Sequence of chain 1.B:
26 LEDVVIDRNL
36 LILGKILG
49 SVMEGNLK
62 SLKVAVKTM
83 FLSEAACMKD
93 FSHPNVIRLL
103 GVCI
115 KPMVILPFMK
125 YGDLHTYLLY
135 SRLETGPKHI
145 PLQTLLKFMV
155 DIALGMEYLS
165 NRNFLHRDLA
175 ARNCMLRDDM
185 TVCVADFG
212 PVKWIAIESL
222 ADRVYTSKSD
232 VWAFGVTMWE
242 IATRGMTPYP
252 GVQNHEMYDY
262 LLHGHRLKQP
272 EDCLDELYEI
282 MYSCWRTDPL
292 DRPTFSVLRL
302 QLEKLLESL

Binding-site contacts:
Ligand atom N25 contacts residue LEU42 of chain 1.B at 3.6 Å.
Ligand atom C04 contacts residue ILE99 of chain 1.B at 3.7 Å (hydrophobic).
Ligand atom N19 contacts residue ALA66 of chain 1.B at 3.8 Å.
Ligand atom C24 contacts residue LEU42 of chain 1.B at 3.9 Å (hydrophobic).
Ligand atom N07 contacts residue MET123 of chain 1.B at 3.1 Å (h-bond).
Ligand atom C10 contacts residue LEU42 of chain 1.B at 3.9 Å (hydrophobic).
Ligand atom C21 contacts residue MET123 of chain 1.B at 3.3 Å (hydrophobic).
Ligand atom C10 contacts residue MET179 of chain 1.B at 3.9 Å (hydrophobic).
Ligand atom C14 contacts residue GLY43 of chain 1.B at 4.0 Å.
Ligand atom C09 contacts residue MET123 of chain 1.B at 4.1 Å (hydrophobic).
Ligand atom C22 contacts residue LYS124 of chain 1.B at 4.0 Å.
Ligand atom C22 contacts residue GLY126 of chain 1.B at 3.7 Å.
Ligand atom C08 contacts residue MET123 of chain 1.B at 3.1 Å (hydrophobic).
Ligand atom C04 contacts residue ALA66 of chain 1.B at 3.9 Å (hydrophobic).
Ligand atom N07 contacts residue PRO121 of chain 1.B at 3.9 Å.
Ligand atom C03 contacts residue ILE99 of chain 1.B at 4.1 Å (hydrophobic).
Ligand atom N07 contacts residue PHE122 of chain 1.B at 3.9 Å.
Ligand atom C01 contacts residue ASP190 of chain 1.B at 4.2 Å.
Ligand atom N05 contacts residue ALA66 of chain 1.B at 3.6 Å.
Ligand atom C18 contacts residue MET179 of chain 1.B at 3.9 Å (hydrophobic).
Ligand atom N11 contacts residue VAL50 of chain 1.B at 4.1 Å.
Ligand atom C13 contacts residue GLY43 of chain 1.B at 3.9 Å.
Ligand atom C06 contacts residue MET179 of chain 1.B at 3.6 Å (hydrophobic).
Ligand atom C06 contacts residue PRO121 of chain 1.B at 3.8 Å (hydrophobic).
Ligand atom C06 contacts residue ALA66 of chain 1.B at 3.7 Å (hydrophobic).
Ligand atom C09 contacts residue LEU42 of chain 1.B at 4.1 Å (hydrophobic).
Ligand atom C03 contacts residue MET179 of chain 1.B at 3.9 Å (hydrophobic).
Ligand atom C04 contacts residue LEU120 of chain 1.B at 3.9 Å (hydrophobic).
Ligand atom C04 contacts residue PRO121 of chain 1.B at 3.9 Å (hydrophobic).
Ligand atom C02 contacts residue LEU120 of chain 1.B at 3.7 Å (hydrophobic).
Ligand atom C21 contacts residue GLY126 of chain 1.B at 3.3 Å.
Ligand atom C08 contacts residue MET179 of chain 1.B at 3.6 Å (hydrophobic).
Ligand atom N05 contacts residue PRO121 of chain 1.B at 3.0 Å (h-bond).
Ligand atom C17 contacts residue ARG176 of chain 1.B at 4.0 Å.
Ligand atom C09 contacts residue MET179 of chain 1.B at 3.8 Å (hydrophobic).
Ligand atom N07 contacts residue MET179 of chain 1.B at 3.5 Å.
Ligand atom N11 contacts residue LEU42 of chain 1.B at 3.7 Å.
Ligand atom C13 contacts residue LEU42 of chain 1.B at 4.0 Å (hydrophobic).
Ligand atom N19 contacts residue MET179 of chain 1.B at 3.8 Å.
Ligand atom C01 contacts residue LYS68 of chain 1.B at 3.8 Å.

The small molecule below binds the protein below.
Small molecule (SMILES): CCCCNc1ncc(-c2ccccn2)c(NC2CCC(O)CC2)n1